Binding-site contacts:
Ligand atom C13 contacts residue ILE39 of chain 1.B at 3.7 Å (hydrophobic).
Ligand atom C22 contacts residue MSE129 of chain 1.B at 3.5 Å.
Ligand atom C19 contacts residue LEU43 of chain 1.B at 3.6 Å (hydrophobic).
Ligand atom C17 contacts residue ILE39 of chain 1.B at 4.1 Å (hydrophobic).
Ligand atom C19 contacts residue LEU40 of chain 1.B at 4.2 Å (hydrophobic).
Ligand atom C14 contacts residue LEU108 of chain 1.B at 3.4 Å (hydrophobic).
Ligand atom C13 contacts residue LEU108 of chain 1.B at 3.5 Å (hydrophobic).
Ligand atom C17 contacts residue TYR196 of chain 1.B at 4.0 Å (hydrophobic).
Ligand atom C24 contacts residue GLU88 of chain 1.B at 3.1 Å.
Ligand atom O2 contacts residue GLU111 of chain 1.B at 3.8 Å.
Ligand atom O2 contacts residue THR36 of chain 1.B at 3.9 Å.
Ligand atom C21 contacts residue TYR119 of chain 1.B at 3.8 Å (hydrophobic).
Ligand atom C22 contacts residue ASN201 of chain 1.B at 3.4 Å.
Ligand atom C7 contacts residue MSE200 of chain 1.B at 3.3 Å.
Ligand atom C19 contacts residue ILE39 of chain 1.B at 4.1 Å (hydrophobic).
Ligand atom C21 contacts residue ASN201 of chain 1.B at 3.5 Å.
Ligand atom C22 contacts residue ASP170 of chain 1.B at 3.6 Å.
Ligand atom C15 contacts residue TYR196 of chain 1.B at 3.4 Å (hydrophobic).
Ligand atom N contacts residue ASN201 of chain 1.B at 3.2 Å (h-bond).
Ligand atom C6 contacts residue LEU108 of chain 1.B at 3.6 Å (hydrophobic).
Ligand atom C15 contacts residue PHE195 of chain 1.B at 4.2 Å (hydrophobic).
Ligand atom O2 contacts residue ILE39 of chain 1.B at 3.5 Å.
Ligand atom C22 contacts residue TYR173 of chain 1.B at 4.1 Å (hydrophobic).
Ligand atom C25 contacts residue TRP204 of chain 1.B at 3.5 Å (hydrophobic).
Ligand atom C17 contacts residue GLU111 of chain 1.B at 4.1 Å.
Ligand atom C20 contacts residue TYR112 of chain 1.B at 3.8 Å (hydrophobic).
Ligand atom C16 contacts residue LEU40 of chain 1.B at 4.2 Å (hydrophobic).
Ligand atom C20 contacts residue ASN201 of chain 1.B at 3.4 Å.
Ligand atom C8 contacts residue TYR196 of chain 1.B at 3.8 Å (hydrophobic).
Ligand atom C16 contacts residue TYR196 of chain 1.B at 3.2 Å (hydrophobic).
Ligand atom C25 contacts residue GLU88 of chain 1.B at 3.3 Å.
Ligand atom O2 contacts residue LEU40 of chain 1.B at 4.2 Å.
Ligand atom C23 contacts residue ASP170 of chain 1.B at 3.3 Å.
Ligand atom C13 contacts residue LEU43 of chain 1.B at 4.2 Å (hydrophobic).
Ligand atom C14 contacts residue LEU43 of chain 1.B at 3.6 Å (hydrophobic).
Ligand atom C23 contacts residue MSE129 of chain 1.B at 3.5 Å.
Ligand atom C17 contacts residue LEU40 of chain 1.B at 4.2 Å (hydrophobic).
Ligand atom C12 contacts residue ILE39 of chain 1.B at 4.1 Å (hydrophobic).
Ligand atom C8 contacts residue MSE200 of chain 1.B at 3.7 Å.
Ligand atom C11 contacts residue TYR196 of chain 1.B at 3.8 Å (hydrophobic).

A protein and the small-molecule ligand that binds it are described below.
Small molecule (SMILES): CCN(CC)CCO[C@H]1CC[C@@]2(C)C(=CC[C@@H]3[C@@H]2CC[C@]2(C)C(=O)CC[C@@H]32)C1

Sequence of chain 1.B:
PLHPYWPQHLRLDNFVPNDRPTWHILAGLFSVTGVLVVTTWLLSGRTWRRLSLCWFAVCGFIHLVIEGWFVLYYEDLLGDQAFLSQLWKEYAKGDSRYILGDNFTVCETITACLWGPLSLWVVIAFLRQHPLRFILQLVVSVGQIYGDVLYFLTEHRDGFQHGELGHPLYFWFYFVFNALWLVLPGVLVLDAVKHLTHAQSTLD